Binding-site contacts:
Ligand atom C7 contacts residue THR108 of chain 1.C at 3.8 Å.
Ligand atom O6 contacts residue VAL111 of chain 1.C at 3.5 Å.
Ligand atom C2 contacts residue ASN106 of chain 1.C at 2.5 Å.
Ligand atom C7 contacts residue ASN106 of chain 1.C at 3.4 Å.
Ligand atom O7 contacts residue ASN106 of chain 1.C at 4.3 Å.
Ligand atom O6 contacts residue PHE141 of chain 1.C at 4.2 Å.
Ligand atom O7 contacts residue THR108 of chain 1.C at 3.5 Å.
Ligand atom C3 contacts residue ASN106 of chain 1.C at 3.8 Å.
Ligand atom N2 contacts residue ASN106 of chain 1.C at 2.9 Å (h-bond).
Ligand atom C8 contacts residue GLU138 of chain 1.C at 4.2 Å.
Ligand atom C5 contacts residue ASN106 of chain 1.C at 3.7 Å.
Ligand atom C3 contacts residue THR108 of chain 1.C at 3.8 Å.
Ligand atom N2 contacts residue THR108 of chain 1.C at 2.8 Å (h-bond).
Ligand atom C6 contacts residue VAL111 of chain 1.C at 3.8 Å (hydrophobic).
Ligand atom C2 contacts residue THR108 of chain 1.C at 3.4 Å.
Ligand atom C1 contacts residue ASN106 of chain 1.C at 1.4 Å.
Ligand atom C1 contacts residue THR108 of chain 1.C at 3.3 Å.
Ligand atom C4 contacts residue ASN106 of chain 1.C at 4.2 Å.
Ligand atom C8 contacts residue ASN106 of chain 1.C at 3.5 Å.
Ligand atom O5 contacts residue ASN106 of chain 1.C at 2.4 Å (h-bond).

Sequence of chain 1.C:
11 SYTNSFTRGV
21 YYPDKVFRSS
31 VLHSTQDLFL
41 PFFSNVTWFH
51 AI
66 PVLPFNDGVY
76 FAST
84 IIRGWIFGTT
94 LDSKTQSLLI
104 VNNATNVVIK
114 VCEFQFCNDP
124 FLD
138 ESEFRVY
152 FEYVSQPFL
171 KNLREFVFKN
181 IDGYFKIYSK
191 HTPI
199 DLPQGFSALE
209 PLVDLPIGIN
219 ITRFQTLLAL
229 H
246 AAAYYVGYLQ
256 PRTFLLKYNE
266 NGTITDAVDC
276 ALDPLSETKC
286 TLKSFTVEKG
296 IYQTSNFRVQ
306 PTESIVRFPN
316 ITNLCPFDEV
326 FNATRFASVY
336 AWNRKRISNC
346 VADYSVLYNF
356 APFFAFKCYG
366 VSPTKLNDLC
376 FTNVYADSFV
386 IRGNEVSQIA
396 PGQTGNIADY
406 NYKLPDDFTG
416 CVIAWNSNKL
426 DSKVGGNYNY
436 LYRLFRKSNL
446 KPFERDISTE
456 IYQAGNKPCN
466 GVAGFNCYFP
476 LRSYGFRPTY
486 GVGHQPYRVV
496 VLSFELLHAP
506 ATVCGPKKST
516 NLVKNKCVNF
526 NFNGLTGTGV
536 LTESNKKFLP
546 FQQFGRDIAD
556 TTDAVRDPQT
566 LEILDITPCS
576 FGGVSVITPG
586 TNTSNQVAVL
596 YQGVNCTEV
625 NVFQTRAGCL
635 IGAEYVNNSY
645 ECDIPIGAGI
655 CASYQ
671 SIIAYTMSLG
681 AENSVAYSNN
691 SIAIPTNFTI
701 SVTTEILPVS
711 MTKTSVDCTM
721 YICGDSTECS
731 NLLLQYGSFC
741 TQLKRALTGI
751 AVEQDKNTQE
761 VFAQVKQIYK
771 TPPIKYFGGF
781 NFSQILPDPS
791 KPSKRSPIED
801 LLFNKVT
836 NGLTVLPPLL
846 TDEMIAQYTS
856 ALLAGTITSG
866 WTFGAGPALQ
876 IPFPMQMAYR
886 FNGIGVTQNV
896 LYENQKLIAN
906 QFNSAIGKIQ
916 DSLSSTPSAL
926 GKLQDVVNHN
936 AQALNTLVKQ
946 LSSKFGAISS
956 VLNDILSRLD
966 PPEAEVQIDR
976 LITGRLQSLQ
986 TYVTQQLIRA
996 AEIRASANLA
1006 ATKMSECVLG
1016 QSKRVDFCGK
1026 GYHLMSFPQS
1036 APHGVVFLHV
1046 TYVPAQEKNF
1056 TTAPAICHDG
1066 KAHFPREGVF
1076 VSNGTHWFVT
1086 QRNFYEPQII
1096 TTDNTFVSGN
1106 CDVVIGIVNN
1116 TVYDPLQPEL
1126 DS

The small molecule below binds the protein below.
Small molecule (SMILES): CC(=O)N[C@@H]1[C@@H](O)[C@H](O)[C@@H](CO)O[C@H]1O